Sequence of chain 1.C:
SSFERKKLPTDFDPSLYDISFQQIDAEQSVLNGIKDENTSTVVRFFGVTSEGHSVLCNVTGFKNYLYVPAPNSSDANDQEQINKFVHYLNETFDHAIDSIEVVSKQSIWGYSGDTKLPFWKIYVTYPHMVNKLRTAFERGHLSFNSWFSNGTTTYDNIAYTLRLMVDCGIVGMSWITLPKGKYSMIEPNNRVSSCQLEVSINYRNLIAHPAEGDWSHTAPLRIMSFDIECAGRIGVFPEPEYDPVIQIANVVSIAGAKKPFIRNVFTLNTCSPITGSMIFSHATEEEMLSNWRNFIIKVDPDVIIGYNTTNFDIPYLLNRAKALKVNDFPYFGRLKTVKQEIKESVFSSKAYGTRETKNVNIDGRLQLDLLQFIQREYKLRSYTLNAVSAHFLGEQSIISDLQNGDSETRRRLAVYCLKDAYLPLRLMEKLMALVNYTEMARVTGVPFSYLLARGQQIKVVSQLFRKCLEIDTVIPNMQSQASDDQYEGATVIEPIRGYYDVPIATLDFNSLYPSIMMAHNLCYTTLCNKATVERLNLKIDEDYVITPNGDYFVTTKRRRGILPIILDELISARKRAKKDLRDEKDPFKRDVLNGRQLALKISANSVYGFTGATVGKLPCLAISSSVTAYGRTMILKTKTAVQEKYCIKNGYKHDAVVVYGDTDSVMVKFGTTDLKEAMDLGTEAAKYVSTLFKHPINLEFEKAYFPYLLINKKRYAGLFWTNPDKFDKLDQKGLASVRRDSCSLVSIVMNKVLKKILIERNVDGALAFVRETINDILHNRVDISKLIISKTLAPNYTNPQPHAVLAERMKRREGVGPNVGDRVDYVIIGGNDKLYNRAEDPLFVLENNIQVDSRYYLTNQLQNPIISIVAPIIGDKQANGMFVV

Binding-site contacts:
Ligand atom O2B contacts residue LEU546 of chain 1.C at 2.9 Å (h-bond).
Ligand atom O3B contacts residue ARG608 of chain 1.C at 3.6 Å (salt-bridge).
Ligand atom O3' contacts residue ASN639 of chain 1.C at 3.5 Å (h-bond).
Ligand atom O2G contacts residue ARG608 of chain 1.C at 2.9 Å (salt-bridge).
Ligand atom O2B contacts residue CA1 of chain 1.F at 2.3 Å.
Ligand atom O3G contacts residue PHE543 of chain 1.C at 3.4 Å (h-bond).
Ligand atom C2' contacts residue TYR547 of chain 1.C at 3.4 Å (hydrophobic).
Ligand atom PG contacts residue CA1 of chain 1.F at 3.6 Å.
Ligand atom O2B contacts residue PHE543 of chain 1.C at 3.1 Å (h-bond).
Ligand atom O2A contacts residue LYS635 of chain 1.C at 2.8 Å (salt-bridge).
Ligand atom O3B contacts residue LYS635 of chain 1.C at 3.5 Å.
Ligand atom PA contacts residue LYS635 of chain 1.C at 3.6 Å.
Ligand atom O1B contacts residue ASN639 of chain 1.C at 3.4 Å (h-bond).
Ligand atom O1B contacts residue LEU546 of chain 1.C at 3.5 Å (h-bond).
Ligand atom O1B contacts residue SER545 of chain 1.C at 3.4 Å.
Ligand atom PB contacts residue CA1 of chain 1.F at 3.3 Å.
Ligand atom O1A contacts residue CA1 of chain 1.F at 2.4 Å.
Ligand atom O1A contacts residue ASP698 of chain 1.C at 3.1 Å (salt-bridge).
Ligand atom PB contacts residue LEU546 of chain 1.C at 3.7 Å.
Ligand atom C3' contacts residue ASN639 of chain 1.C at 3.7 Å.
Ligand atom O1G contacts residue ARG608 of chain 1.C at 2.7 Å (salt-bridge).
Ligand atom O3G contacts residue CA1 of chain 1.H at 2.7 Å.
Ligand atom PG contacts residue SER545 of chain 1.C at 3.6 Å.
Ligand atom O3' contacts residue TYR547 of chain 1.C at 2.9 Å (h-bond).
Ligand atom PG contacts residue ARG608 of chain 1.C at 3.6 Å.
Ligand atom O2B contacts residue SER545 of chain 1.C at 3.2 Å (h-bond).
Ligand atom O3' contacts residue LEU546 of chain 1.C at 3.3 Å (h-bond).
Ligand atom O2B contacts residue ASP698 of chain 1.C at 3.3 Å (salt-bridge).
Ligand atom O2G contacts residue SER545 of chain 1.C at 2.8 Å (h-bond).
Ligand atom O1A contacts residue CA1 of chain 1.G at 2.7 Å.
Ligand atom C2' contacts residue ASN639 of chain 1.C at 3.7 Å.
Ligand atom O3A contacts residue LYS635 of chain 1.C at 3.1 Å.
Ligand atom O2G contacts residue ASN544 of chain 1.C at 3.6 Å.
Ligand atom PB contacts residue SER545 of chain 1.C at 3.7 Å.
Ligand atom O1G contacts residue LYS635 of chain 1.C at 3.5 Å (salt-bridge).
Ligand atom O3G contacts residue CA1 of chain 1.F at 2.3 Å.
Ligand atom O3G contacts residue ASP542 of chain 1.C at 3.2 Å (salt-bridge).
Ligand atom PA contacts residue CA1 of chain 1.F at 3.6 Å.
Ligand atom O3B contacts residue SER545 of chain 1.C at 3.5 Å (h-bond).
Ligand atom C5' contacts residue ASP698 of chain 1.C at 3.5 Å.

The protein below binds the small molecule below.
Small molecule (SMILES): Nc1ccn([C@H]2C[C@H](O)[C@@H](CO[P](=O)(O)O[P](=O)(O)OP(=O)(O)O)O2)c(=O)n1